Binding-site contacts:
Ligand atom O2G contacts residue ALA154 of chain 1.A at 3.2 Å (h-bond).
Ligand atom O3' contacts residue TYR331 of chain 1.A at 3.4 Å (h-bond).
Ligand atom O3' contacts residue LYS313 of chain 1.A at 3.1 Å (salt-bridge).
Ligand atom O2' contacts residue GLN252 of chain 1.A at 3.6 Å (h-bond).
Ligand atom O1A contacts residue ASP332 of chain 1.A at 3.7 Å.
Ligand atom C3' contacts residue TYR331 of chain 1.A at 3.3 Å (hydrophobic).
Ligand atom N6 contacts residue PRO218 of chain 1.A at 3.4 Å.
Ligand atom N3 contacts residue PHE236 of chain 1.A at 3.7 Å.
Ligand atom O1B contacts residue LYS157 of chain 1.A at 3.0 Å.
Ligand atom O2A contacts residue ASN314 of chain 1.A at 3.2 Å (h-bond).
Ligand atom PB contacts residue GLN155 of chain 1.A at 3.8 Å.
Ligand atom O2B contacts residue GLN155 of chain 1.A at 3.2 Å (h-bond).
Ligand atom N6 contacts residue VAL233 of chain 1.A at 3.2 Å.
Ligand atom PG contacts residue GLN309 of chain 1.A at 3.6 Å.
Ligand atom C8 contacts residue TYR331 of chain 1.A at 3.7 Å (hydrophobic).
Ligand atom O3A contacts residue ASP332 of chain 1.A at 3.5 Å (salt-bridge).
Ligand atom O1B contacts residue GLY153 of chain 1.A at 3.5 Å.
Ligand atom O2B contacts residue ASP332 of chain 1.A at 2.7 Å (salt-bridge).
Ligand atom O2' contacts residue VAL98 of chain 1.A at 3.6 Å.
Ligand atom C6 contacts residue PHE236 of chain 1.A at 3.3 Å (hydrophobic).
Ligand atom O2G contacts residue GLY153 of chain 1.A at 3.6 Å.
Ligand atom O1A contacts residue LYS181 of chain 1.A at 2.8 Å (salt-bridge).
Ligand atom O1B contacts residue GLN155 of chain 1.A at 3.0 Å (h-bond).
Ligand atom N1 contacts residue PHE236 of chain 1.A at 2.7 Å (h-bond).
Ligand atom O1G contacts residue HIS311 of chain 1.A at 3.6 Å (h-bond).
Ligand atom N7 contacts residue TYR331 of chain 1.A at 3.4 Å.
Ligand atom N6 contacts residue PHE236 of chain 1.A at 3.6 Å.
Ligand atom C3B contacts residue GLY153 of chain 1.A at 3.6 Å.
Ligand atom O3G contacts residue GLU186 of chain 1.A at 3.8 Å.
Ligand atom O1B contacts residue ALA154 of chain 1.A at 3.2 Å (h-bond).
Ligand atom PA contacts residue ASP332 of chain 1.A at 3.3 Å.
Ligand atom O1G contacts residue GLN309 of chain 1.A at 2.6 Å (h-bond).
Ligand atom C3B contacts residue ASP332 of chain 1.A at 3.1 Å.
Ligand atom O1G contacts residue ASP332 of chain 1.A at 3.5 Å (salt-bridge).
Ligand atom O3G contacts residue GLN309 of chain 1.A at 3.3 Å (h-bond).
Ligand atom C2 contacts residue PHE236 of chain 1.A at 3.3 Å (hydrophobic).
Ligand atom C2' contacts residue TYR331 of chain 1.A at 3.4 Å (hydrophobic).
Ligand atom O2A contacts residue ASP332 of chain 1.A at 2.5 Å (salt-bridge).
Ligand atom PB contacts residue ASP332 of chain 1.A at 3.4 Å.
Ligand atom N1 contacts residue ARG235 of chain 1.A at 3.2 Å.

A protein and the small-molecule ligand that binds it are described below.
Small molecule (SMILES): Nc1ncnc2c1ncn2[C@@H]1O[C@H](CO[P](=O)(O)O[P](=O)(O)CP(=O)(O)O)[C@@H](O)[C@H]1O

Sequence of chain 1.A:
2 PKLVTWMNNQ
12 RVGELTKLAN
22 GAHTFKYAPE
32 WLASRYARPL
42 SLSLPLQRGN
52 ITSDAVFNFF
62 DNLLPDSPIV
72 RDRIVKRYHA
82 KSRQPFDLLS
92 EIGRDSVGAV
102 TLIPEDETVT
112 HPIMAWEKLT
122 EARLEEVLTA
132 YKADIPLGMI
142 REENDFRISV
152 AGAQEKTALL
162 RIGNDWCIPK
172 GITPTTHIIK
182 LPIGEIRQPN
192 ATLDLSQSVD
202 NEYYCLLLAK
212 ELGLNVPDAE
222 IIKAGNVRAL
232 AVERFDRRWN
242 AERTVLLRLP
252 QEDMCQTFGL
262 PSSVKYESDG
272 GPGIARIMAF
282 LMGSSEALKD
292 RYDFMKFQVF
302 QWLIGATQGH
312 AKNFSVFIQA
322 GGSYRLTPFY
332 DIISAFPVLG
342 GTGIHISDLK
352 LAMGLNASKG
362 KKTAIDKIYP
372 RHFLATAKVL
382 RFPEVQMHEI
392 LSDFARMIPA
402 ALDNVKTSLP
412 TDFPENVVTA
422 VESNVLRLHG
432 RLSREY